A small-molecule ligand and the protein it binds are described below.
Small molecule (SMILES): CC(=O)N[C@@H]1[C@@H](O)[C@H](O)[C@@H](CO)O[C@H]1O

Sequence of chain 1.B:
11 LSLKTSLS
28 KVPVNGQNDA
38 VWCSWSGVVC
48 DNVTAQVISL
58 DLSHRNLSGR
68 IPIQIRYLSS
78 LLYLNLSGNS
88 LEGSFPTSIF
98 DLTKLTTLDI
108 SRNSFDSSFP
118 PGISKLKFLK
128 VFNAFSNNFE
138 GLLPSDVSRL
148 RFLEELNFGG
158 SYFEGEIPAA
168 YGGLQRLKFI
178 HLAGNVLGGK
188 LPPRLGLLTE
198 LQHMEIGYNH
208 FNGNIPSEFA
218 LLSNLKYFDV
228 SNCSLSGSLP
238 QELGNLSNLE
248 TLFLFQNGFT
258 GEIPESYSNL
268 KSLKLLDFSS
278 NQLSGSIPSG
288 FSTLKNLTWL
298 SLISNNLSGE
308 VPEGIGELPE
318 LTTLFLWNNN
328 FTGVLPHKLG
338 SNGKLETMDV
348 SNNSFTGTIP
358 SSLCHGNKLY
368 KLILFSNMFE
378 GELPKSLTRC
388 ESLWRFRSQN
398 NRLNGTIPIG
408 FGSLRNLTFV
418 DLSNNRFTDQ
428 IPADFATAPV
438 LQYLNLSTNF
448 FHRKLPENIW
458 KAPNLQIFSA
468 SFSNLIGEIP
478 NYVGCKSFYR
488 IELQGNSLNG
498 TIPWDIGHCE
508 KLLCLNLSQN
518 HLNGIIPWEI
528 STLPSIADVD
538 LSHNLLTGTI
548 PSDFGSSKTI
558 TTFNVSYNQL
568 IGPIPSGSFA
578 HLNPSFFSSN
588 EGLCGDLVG

Binding-site contacts:
Ligand atom C1 contacts residue TYR80 of chain 1.B at 3.8 Å (hydrophobic).
Ligand atom C2 contacts residue ASN82 of chain 1.B at 2.4 Å.
Ligand atom C5 contacts residue SER84 of chain 1.B at 4.0 Å.
Ligand atom C4 contacts residue ASN82 of chain 1.B at 4.2 Å.
Ligand atom O5 contacts residue SER60 of chain 1.B at 3.8 Å.
Ligand atom C7 contacts residue ASP106 of chain 1.B at 3.6 Å.
Ligand atom O6 contacts residue SER60 of chain 1.B at 3.0 Å (h-bond).
Ligand atom O7 contacts residue ASN82 of chain 1.B at 4.1 Å.
Ligand atom N2 contacts residue ASP106 of chain 1.B at 2.6 Å (salt-bridge).
Ligand atom C7 contacts residue TYR80 of chain 1.B at 3.8 Å (hydrophobic).
Ligand atom C2 contacts residue TYR80 of chain 1.B at 3.7 Å (hydrophobic).
Ligand atom C1 contacts residue SER84 of chain 1.B at 3.6 Å.
Ligand atom C6 contacts residue SER60 of chain 1.B at 4.1 Å.
Ligand atom C1 contacts residue ASN82 of chain 1.B at 1.4 Å.
Ligand atom C8 contacts residue ASP106 of chain 1.B at 3.7 Å.
Ligand atom N2 contacts residue TYR80 of chain 1.B at 4.0 Å.
Ligand atom N2 contacts residue ASN82 of chain 1.B at 2.9 Å (h-bond).
Ligand atom O7 contacts residue TYR80 of chain 1.B at 3.4 Å (h-bond).
Ligand atom O6 contacts residue HIS61 of chain 1.B at 4.1 Å.
Ligand atom O5 contacts residue SER84 of chain 1.B at 3.7 Å.
Ligand atom O6 contacts residue ASN82 of chain 1.B at 4.5 Å.
Ligand atom C6 contacts residue HIS61 of chain 1.B at 4.1 Å.
Ligand atom C8 contacts residue VAL128 of chain 1.B at 4.3 Å (hydrophobic).
Ligand atom C3 contacts residue ASP106 of chain 1.B at 4.0 Å.
Ligand atom C5 contacts residue ASN82 of chain 1.B at 3.7 Å.
Ligand atom C3 contacts residue ASN82 of chain 1.B at 3.8 Å.
Ligand atom C2 contacts residue ASP106 of chain 1.B at 3.4 Å.
Ligand atom C7 contacts residue ASN82 of chain 1.B at 3.8 Å.
Ligand atom O5 contacts residue TYR80 of chain 1.B at 4.3 Å.
Ligand atom O5 contacts residue ASN82 of chain 1.B at 2.3 Å (h-bond).
Ligand atom C1 contacts residue ASP106 of chain 1.B at 3.4 Å.
Ligand atom C8 contacts residue TYR80 of chain 1.B at 4.3 Å (hydrophobic).